Sequence of chain 1.B:
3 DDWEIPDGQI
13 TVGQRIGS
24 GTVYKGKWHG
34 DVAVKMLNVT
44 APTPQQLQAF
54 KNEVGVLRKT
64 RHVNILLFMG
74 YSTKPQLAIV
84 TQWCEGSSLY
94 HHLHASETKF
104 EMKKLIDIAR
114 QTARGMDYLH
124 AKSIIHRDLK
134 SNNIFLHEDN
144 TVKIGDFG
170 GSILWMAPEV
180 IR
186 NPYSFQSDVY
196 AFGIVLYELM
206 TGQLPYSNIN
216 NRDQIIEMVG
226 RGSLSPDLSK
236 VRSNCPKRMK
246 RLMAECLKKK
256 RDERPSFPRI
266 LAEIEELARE

Binding-site contacts:
Ligand atom F7 contacts residue ASP149 of chain 1.B at 3.2 Å.
Ligand atom F7 contacts residue PHE138 of chain 1.B at 3.5 Å.
Ligand atom F19 contacts residue ILE82 of chain 1.B at 3.7 Å.
Ligand atom C43 contacts residue TRP86 of chain 1.B at 3.2 Å (hydrophobic).
Ligand atom C41 contacts residue CYS87 of chain 1.B at 3.4 Å (hydrophobic).
Ligand atom C41 contacts residue TRP86 of chain 1.B at 3.5 Å (hydrophobic).
Ligand atom O10 contacts residue PHE150 of chain 1.B at 3.0 Å (h-bond).
Ligand atom C16 contacts residue THR84 of chain 1.B at 3.7 Å.
Ligand atom F18 contacts residue GLY148 of chain 1.B at 3.2 Å.
Ligand atom O11 contacts residue LYS38 of chain 1.B at 3.0 Å (salt-bridge).
Ligand atom S9 contacts residue LYS38 of chain 1.B at 3.5 Å (salt-bridge).
Ligand atom C3 contacts residue THR84 of chain 1.B at 3.5 Å.
Ligand atom C26 contacts residue ASP149 of chain 1.B at 3.3 Å.
Ligand atom F18 contacts residue ASP149 of chain 1.B at 3.1 Å.
Ligand atom C4 contacts residue LYS38 of chain 1.B at 3.6 Å.
Ligand atom N8 contacts residue ASP149 of chain 1.B at 3.0 Å (salt-bridge).
Ligand atom F19 contacts residue PHE71 of chain 1.B at 3.2 Å.
Ligand atom C15 contacts residue PHE71 of chain 1.B at 3.7 Å (hydrophobic).
Ligand atom N40 contacts residue CYS87 of chain 1.B at 2.8 Å (h-bond).
Ligand atom C35 contacts residue TRP86 of chain 1.B at 3.7 Å (hydrophobic).
Ligand atom C35 contacts residue CYS87 of chain 1.B at 3.7 Å (hydrophobic).
Ligand atom C43 contacts residue CYS87 of chain 1.B at 3.2 Å (hydrophobic).
Ligand atom N8 contacts residue LYS38 of chain 1.B at 3.1 Å (salt-bridge).
Ligand atom C33 contacts residue GLN85 of chain 1.B at 3.4 Å.
Ligand atom C6 contacts residue LYS38 of chain 1.B at 3.7 Å.
Ligand atom C27 contacts residue ASP149 of chain 1.B at 3.4 Å.
Ligand atom C17 contacts residue THR84 of chain 1.B at 3.7 Å.
Ligand atom C4 contacts residue THR84 of chain 1.B at 3.6 Å.
Ligand atom F19 contacts residue THR84 of chain 1.B at 3.4 Å.
Ligand atom C5 contacts residue LEU69 of chain 1.B at 3.6 Å (hydrophobic).
Ligand atom C5 contacts residue LYS38 of chain 1.B at 3.3 Å.
Ligand atom F18 contacts residue PHE150 of chain 1.B at 3.4 Å.
Ligand atom N40 contacts residue TRP86 of chain 1.B at 3.4 Å.
Ligand atom N34 contacts residue CYS87 of chain 1.B at 2.9 Å (h-bond).
Ligand atom O10 contacts residue ASP149 of chain 1.B at 3.3 Å.
Ligand atom C15 contacts residue LEU69 of chain 1.B at 3.2 Å (hydrophobic).
Ligand atom C33 contacts residue CYS87 of chain 1.B at 3.7 Å (hydrophobic).
Ligand atom S9 contacts residue ASP149 of chain 1.B at 3.6 Å.
Ligand atom C14 contacts residue LEU69 of chain 1.B at 3.3 Å (hydrophobic).
Ligand atom C33 contacts residue ALA36 of chain 1.B at 3.5 Å (hydrophobic).

The protein below binds the small molecule below.
Small molecule (SMILES): CC(=O)Nc1cc(-c2sc(C3CCN(C4CC4)CC3)nc2-c2cccc(NS(=O)(=O)c3cc(F)ccc3F)c2F)ccn1